Binding-site contacts:
Ligand atom P contacts residue ARG61 of chain 2.A at 3.6 Å.
Ligand atom O2P contacts residue ARG61 of chain 2.A at 2.9 Å (salt-bridge).
Ligand atom CB contacts residue ARG65 of chain 2.A at 3.6 Å.
Ligand atom CB contacts residue ASN231 of chain 2.A at 3.6 Å.
Ligand atom CA contacts residue LEU179 of chain 2.A at 3.8 Å (hydrophobic).
Ligand atom CB contacts residue VAL183 of chain 2.A at 3.9 Å (hydrophobic).
Ligand atom CG2 contacts residue ARG134 of chain 2.A at 3.8 Å.
Ligand atom CG1 contacts residue LEU227 of chain 2.A at 3.5 Å (hydrophobic).
Ligand atom OXT contacts residue LYS54 of chain 2.A at 3.6 Å.
Ligand atom N contacts residue ASN231 of chain 2.A at 2.9 Å (h-bond).
Ligand atom CG2 contacts residue GLY176 of chain 2.A at 3.5 Å.
Ligand atom CB contacts residue TRP235 of chain 2.A at 3.9 Å (hydrophobic).
Ligand atom CA contacts residue ASN231 of chain 2.A at 3.6 Å.
Ligand atom OXT contacts residue NIB1 of chain 2.D at 3.4 Å.
Ligand atom CG1 contacts residue LEU179 of chain 2.A at 3.9 Å (hydrophobic).
Ligand atom O1P contacts residue LYS54 of chain 2.A at 3.6 Å (salt-bridge).
Ligand atom O contacts residue LEU179 of chain 2.A at 3.5 Å.
Ligand atom CB contacts residue ASN231 of chain 2.A at 3.6 Å.
Ligand atom CA contacts residue ASN180 of chain 2.A at 3.2 Å.
Ligand atom CG contacts residue VAL183 of chain 2.A at 3.8 Å (hydrophobic).
Ligand atom CA contacts residue ASN231 of chain 2.A at 3.8 Å.
Ligand atom P contacts residue ARG134 of chain 2.A at 3.8 Å.
Ligand atom C contacts residue ASN180 of chain 2.A at 3.6 Å.
Ligand atom O contacts residue LYS127 of chain 2.A at 2.9 Å (salt-bridge).
Ligand atom CB contacts residue ASN180 of chain 2.A at 3.2 Å.
Ligand atom O contacts residue VAL183 of chain 2.A at 3.5 Å.
Ligand atom O contacts residue ASN231 of chain 2.A at 3.0 Å (h-bond).
Ligand atom CG2 contacts residue VAL183 of chain 2.A at 3.7 Å (hydrophobic).
Ligand atom O contacts residue LYS54 of chain 2.A at 3.5 Å (salt-bridge).
Ligand atom O2P contacts residue ARG134 of chain 2.A at 2.8 Å (salt-bridge).
Ligand atom C contacts residue ASN231 of chain 2.A at 3.7 Å.
Ligand atom O3P contacts residue ARG134 of chain 2.A at 2.9 Å (salt-bridge).
Ligand atom P contacts residue TYR135 of chain 2.A at 3.7 Å.
Ligand atom O3P contacts residue TYR135 of chain 2.A at 2.6 Å (h-bond).
Ligand atom CG1 contacts residue NIB1 of chain 2.D at 3.8 Å.
Ligand atom O contacts residue ASN180 of chain 2.A at 2.9 Å (h-bond).
Ligand atom CG2 contacts residue ASN180 of chain 2.A at 3.7 Å.
Ligand atom N contacts residue ASN180 of chain 2.A at 3.0 Å (h-bond).
Ligand atom O1P contacts residue ARG61 of chain 2.A at 2.9 Å (salt-bridge).
Ligand atom C contacts residue LYS127 of chain 2.A at 3.8 Å.

Sequence of chain 2.A:
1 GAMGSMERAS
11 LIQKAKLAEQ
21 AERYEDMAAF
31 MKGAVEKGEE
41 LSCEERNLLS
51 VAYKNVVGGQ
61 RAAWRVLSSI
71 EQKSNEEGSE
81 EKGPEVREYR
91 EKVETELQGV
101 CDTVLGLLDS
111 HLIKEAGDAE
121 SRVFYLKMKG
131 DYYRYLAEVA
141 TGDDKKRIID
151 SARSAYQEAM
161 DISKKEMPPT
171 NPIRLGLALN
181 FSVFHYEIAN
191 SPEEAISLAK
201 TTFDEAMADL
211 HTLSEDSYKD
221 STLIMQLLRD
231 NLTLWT

A small-molecule ligand and the protein it binds are described below.
Small molecule (SMILES): CC(C)[C@H](NC(=O)[C@@H](NC(=O)[C@H](C)NC(=O)[C@@H]1CCCN1C(=O)[C@@H](N)Cc1ccccc1)[C@@H](C)OP(=O)(O)O)C(=O)O